Sequence of chain 1.A:
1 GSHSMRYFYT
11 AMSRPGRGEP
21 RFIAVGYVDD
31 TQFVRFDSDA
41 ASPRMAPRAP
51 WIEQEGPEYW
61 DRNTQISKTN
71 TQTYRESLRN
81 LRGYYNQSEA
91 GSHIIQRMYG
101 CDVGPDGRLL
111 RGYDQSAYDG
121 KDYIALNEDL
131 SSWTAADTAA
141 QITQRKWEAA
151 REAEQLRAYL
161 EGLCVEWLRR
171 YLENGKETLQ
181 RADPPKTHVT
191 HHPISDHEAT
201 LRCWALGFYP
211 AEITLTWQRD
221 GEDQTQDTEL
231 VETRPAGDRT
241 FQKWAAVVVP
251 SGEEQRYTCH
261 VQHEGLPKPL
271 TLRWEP

Binding-site contacts:
Ligand atom CA contacts residue ACT1 of chain 1.F at 3.4 Å.
Ligand atom OXT contacts residue THR143 of chain 1.A at 2.8 Å (h-bond).
Ligand atom OH contacts residue SER116 of chain 1.A at 2.6 Å (h-bond).
Ligand atom NH2 contacts residue TYR99 of chain 1.A at 3.4 Å.
Ligand atom N contacts residue GLU152 of chain 1.A at 3.1 Å (salt-bridge).
Ligand atom CA contacts residue SER77 of chain 1.A at 3.4 Å.
Ligand atom CG2 contacts residue TRP167 of chain 1.A at 3.4 Å (hydrophobic).
Ligand atom O contacts residue TRP147 of chain 1.A at 3.0 Å (h-bond).
Ligand atom OXT contacts residue TYR84 of chain 1.A at 2.9 Å (h-bond).
Ligand atom OG1 contacts residue ASN63 of chain 1.A at 2.9 Å (h-bond).
Ligand atom O contacts residue ILE66 of chain 1.A at 3.4 Å.
Ligand atom CA contacts residue TYR7 of chain 1.A at 3.1 Å (hydrophobic).
Ligand atom C contacts residue TYR7 of chain 1.A at 3.1 Å (hydrophobic).
Ligand atom N contacts residue ASN63 of chain 1.A at 3.1 Å (h-bond).
Ligand atom O contacts residue TYR159 of chain 1.A at 2.8 Å (h-bond).
Ligand atom O contacts residue ACT1 of chain 1.F at 3.4 Å (h-bond).
Ligand atom CZ contacts residue SER116 of chain 1.A at 3.4 Å.
Ligand atom OG contacts residue ASN70 of chain 1.A at 2.8 Å (h-bond).
Ligand atom CA contacts residue TYR171 of chain 1.A at 3.5 Å (hydrophobic).
Ligand atom N contacts residue TYR7 of chain 1.A at 3.0 Å (h-bond).
Ligand atom OG1 contacts residue ARG62 of chain 1.A at 3.0 Å (salt-bridge).
Ligand atom CG1 contacts residue TYR7 of chain 1.A at 3.4 Å (hydrophobic).
Ligand atom CB contacts residue GLU152 of chain 1.A at 3.4 Å.
Ligand atom N contacts residue TYR99 of chain 1.A at 3.1 Å (h-bond).
Ligand atom N contacts residue ACT1 of chain 1.F at 2.7 Å (h-bond).
Ligand atom O contacts residue TYR84 of chain 1.A at 3.3 Å (h-bond).
Ligand atom CG2 contacts residue ASN63 of chain 1.A at 3.3 Å.
Ligand atom CD1 contacts residue SER77 of chain 1.A at 3.4 Å.
Ligand atom N contacts residue SER77 of chain 1.A at 3.0 Å (h-bond).
Ligand atom CB contacts residue SER77 of chain 1.A at 3.5 Å.
Ligand atom OG contacts residue GLU76 of chain 1.A at 3.0 Å (salt-bridge).
Ligand atom N contacts residue TYR171 of chain 1.A at 2.8 Å (h-bond).
Ligand atom NH1 contacts residue ACT1 of chain 1.F at 3.0 Å (h-bond).
Ligand atom N contacts residue TYR7 of chain 1.A at 3.4 Å (h-bond).
Ligand atom O contacts residue TRP147 of chain 1.A at 3.4 Å (h-bond).
Ligand atom O contacts residue ASN80 of chain 1.A at 3.0 Å (h-bond).
Ligand atom O contacts residue LYS146 of chain 1.A at 2.9 Å (salt-bridge).
Ligand atom NH2 contacts residue ACT1 of chain 1.F at 3.1 Å.
Ligand atom O contacts residue ARG62 of chain 1.A at 3.0 Å (salt-bridge).
Ligand atom OG contacts residue THR69 of chain 1.A at 3.2 Å.

The small molecule below binds the protein below.
Small molecule (SMILES): CC(C)[C@H](NC(=O)[C@@H](N)[C@@H](C)O)C(=O)N[C@@H](CCCN=C(N)N)C(=O)N[C@@H](C)C(=O)N[C@@H](CO)C(=O)NCC(=O)N[C@@H](CC1=NC=NC1)C(=O)N[C@@H](CO)C(=O)N[C@@H](Cc1ccc(O)cc1)C(=O)O